The small molecule below binds the protein below.
Small molecule (SMILES): Clc1ccc(OCc2nnn[nH]2)cc1Cl

Binding-site contacts:
Ligand atom N11 contacts residue HIS96 of chain 1.A at 3.6 Å (h-bond).
Ligand atom N13 contacts residue TRP208 of chain 1.A at 3.4 Å.
Ligand atom N12 contacts residue TRP208 of chain 1.A at 3.4 Å.
Ligand atom C09 contacts residue HIS94 of chain 1.A at 4.2 Å.
Ligand atom C05 contacts residue GLN92 of chain 1.A at 3.0 Å.
Ligand atom O08 contacts residue THR199 of chain 1.A at 3.8 Å.
Ligand atom CL2 contacts residue PHE130 of chain 1.A at 3.9 Å.
Ligand atom CL1 contacts residue VAL121 of chain 1.A at 3.9 Å.
Ligand atom C10 contacts residue HIS94 of chain 1.A at 4.0 Å.
Ligand atom N13 contacts residue THR198 of chain 1.A at 3.6 Å.
Ligand atom CL1 contacts residue LEU197 of chain 1.A at 3.4 Å.
Ligand atom N14 contacts residue ZN1 of chain 1.B at 4.1 Å.
Ligand atom C06 contacts residue HIS94 of chain 1.A at 3.2 Å.
Ligand atom N11 contacts residue HIS94 of chain 1.A at 3.1 Å (h-bond).
Ligand atom N14 contacts residue LEU197 of chain 1.A at 3.4 Å.
Ligand atom O08 contacts residue ZN1 of chain 1.B at 3.5 Å.
Ligand atom N13 contacts residue LEU197 of chain 1.A at 3.8 Å.
Ligand atom N12 contacts residue ZN1 of chain 1.B at 2.8 Å.
Ligand atom N14 contacts residue THR198 of chain 1.A at 2.9 Å (h-bond).
Ligand atom C10 contacts residue THR198 of chain 1.A at 3.0 Å.
Ligand atom N13 contacts residue ZN1 of chain 1.B at 4.0 Å.
Ligand atom C05 contacts residue HIS94 of chain 1.A at 3.7 Å.
Ligand atom O08 contacts residue HIS94 of chain 1.A at 3.4 Å (h-bond).
Ligand atom CL2 contacts residue GLN92 of chain 1.A at 3.5 Å.
Ligand atom C09 contacts residue THR198 of chain 1.A at 3.3 Å.
Ligand atom N12 contacts residue HIS94 of chain 1.A at 4.1 Å.
Ligand atom C06 contacts residue GLN92 of chain 1.A at 3.8 Å.
Ligand atom C09 contacts residue ZN1 of chain 1.B at 3.6 Å.
Ligand atom C15 contacts residue HIS94 of chain 1.A at 4.0 Å.
Ligand atom N12 contacts residue HIS119 of chain 1.A at 3.2 Å (h-bond).
Ligand atom N11 contacts residue HIS119 of chain 1.A at 3.2 Å (h-bond).
Ligand atom N11 contacts residue ZN1 of chain 1.B at 1.9 Å.
Ligand atom C10 contacts residue ZN1 of chain 1.B at 3.0 Å.
Ligand atom CL1 contacts residue LEU140 of chain 1.A at 4.0 Å.
Ligand atom C07 contacts residue HIS94 of chain 1.A at 3.4 Å.
Ligand atom N12 contacts residue THR198 of chain 1.A at 3.8 Å.
Ligand atom C09 contacts residue THR199 of chain 1.A at 3.3 Å.
Ligand atom CL1 contacts residue PHE130 of chain 1.A at 3.7 Å.
Ligand atom C03 contacts residue GLN92 of chain 1.A at 3.3 Å.
Ligand atom N11 contacts residue THR198 of chain 1.A at 3.3 Å (h-bond).

Sequence of chain 1.A:
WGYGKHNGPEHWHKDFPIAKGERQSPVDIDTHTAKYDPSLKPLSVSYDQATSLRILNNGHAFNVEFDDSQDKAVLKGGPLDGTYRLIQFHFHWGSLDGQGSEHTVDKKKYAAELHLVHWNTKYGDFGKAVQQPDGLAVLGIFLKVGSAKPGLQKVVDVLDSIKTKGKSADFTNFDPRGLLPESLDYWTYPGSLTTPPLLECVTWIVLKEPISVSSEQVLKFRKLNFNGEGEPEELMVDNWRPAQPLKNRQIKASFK